Sequence of chain 1.B:
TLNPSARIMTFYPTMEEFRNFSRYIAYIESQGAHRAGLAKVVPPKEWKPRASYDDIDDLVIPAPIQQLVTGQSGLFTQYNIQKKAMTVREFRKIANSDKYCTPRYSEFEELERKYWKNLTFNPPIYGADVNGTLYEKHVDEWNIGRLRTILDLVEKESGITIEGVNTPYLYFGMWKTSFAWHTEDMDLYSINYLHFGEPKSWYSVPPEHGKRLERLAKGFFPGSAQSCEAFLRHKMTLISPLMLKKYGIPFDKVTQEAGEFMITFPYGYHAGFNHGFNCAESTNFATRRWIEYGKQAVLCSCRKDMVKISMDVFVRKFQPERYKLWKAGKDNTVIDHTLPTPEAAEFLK

The protein below binds the small molecule below.
Small molecule (SMILES): O=C(O)c1ccnc(C(=O)O)c1

Binding-site contacts:
Ligand atom O22 contacts residue LYS263 of chain 1.B at 2.9 Å (salt-bridge).
Ligand atom O21 contacts residue NI1 of chain 1.F at 2.2 Å (h-bond).
Ligand atom O41 contacts residue PHE207 of chain 1.B at 4.1 Å.
Ligand atom C6 contacts residue PHE207 of chain 1.B at 3.7 Å (hydrophobic).
Ligand atom C5 contacts residue ASN220 of chain 1.B at 3.9 Å.
Ligand atom O22 contacts residue HIS210 of chain 1.B at 4.0 Å.
Ligand atom C21 contacts residue LYS263 of chain 1.B at 3.5 Å.
Ligand atom C41 contacts residue TYR199 of chain 1.B at 4.1 Å (hydrophobic).
Ligand atom N1 contacts residue HIS210 of chain 1.B at 3.2 Å (h-bond).
Ligand atom O21 contacts residue GLU212 of chain 1.B at 3.3 Å (salt-bridge).
Ligand atom O42 contacts residue LYS228 of chain 1.B at 2.7 Å (salt-bridge).
Ligand atom C6 contacts residue NI1 of chain 1.F at 3.2 Å.
Ligand atom O21 contacts residue LYS263 of chain 1.B at 3.4 Å (salt-bridge).
Ligand atom C2 contacts residue NI1 of chain 1.F at 3.0 Å.
Ligand atom O22 contacts residue NI1 of chain 1.F at 4.1 Å.
Ligand atom C4 contacts residue PHE207 of chain 1.B at 3.6 Å (hydrophobic).
Ligand atom O42 contacts residue TYR154 of chain 1.B at 3.0 Å (h-bond).
Ligand atom N1 contacts residue HIS298 of chain 1.B at 3.4 Å (h-bond).
Ligand atom C6 contacts residue HIS210 of chain 1.B at 4.2 Å.
Ligand atom O41 contacts residue TYR199 of chain 1.B at 3.1 Å.
Ligand atom C41 contacts residue TYR154 of chain 1.B at 3.2 Å (hydrophobic).
Ligand atom C3 contacts residue PHE207 of chain 1.B at 4.1 Å (hydrophobic).
Ligand atom O41 contacts residue LYS228 of chain 1.B at 4.1 Å.
Ligand atom C3 contacts residue TYR199 of chain 1.B at 4.0 Å (hydrophobic).
Ligand atom C5 contacts residue PHE207 of chain 1.B at 3.5 Å (hydrophobic).
Ligand atom C21 contacts residue HIS210 of chain 1.B at 3.2 Å.
Ligand atom C2 contacts residue HIS210 of chain 1.B at 3.5 Å.
Ligand atom O42 contacts residue ASN220 of chain 1.B at 4.1 Å.
Ligand atom C41 contacts residue LYS228 of chain 1.B at 3.8 Å.
Ligand atom C5 contacts residue TRP230 of chain 1.B at 3.8 Å (hydrophobic).
Ligand atom C41 contacts residue PHE207 of chain 1.B at 3.5 Å (hydrophobic).
Ligand atom C21 contacts residue NI1 of chain 1.F at 3.0 Å.
Ligand atom O22 contacts residue TYR199 of chain 1.B at 3.7 Å.
Ligand atom C6 contacts residue HIS298 of chain 1.B at 3.6 Å.
Ligand atom C6 contacts residue TRP230 of chain 1.B at 3.6 Å (hydrophobic).
Ligand atom O41 contacts residue TYR154 of chain 1.B at 2.5 Å (h-bond).
Ligand atom O42 contacts residue PHE207 of chain 1.B at 3.2 Å.
Ligand atom N1 contacts residue GLU212 of chain 1.B at 4.2 Å.
Ligand atom O21 contacts residue HIS210 of chain 1.B at 2.6 Å (h-bond).
Ligand atom N1 contacts residue NI1 of chain 1.F at 2.2 Å (h-bond).